Sequence of chain 1.C:
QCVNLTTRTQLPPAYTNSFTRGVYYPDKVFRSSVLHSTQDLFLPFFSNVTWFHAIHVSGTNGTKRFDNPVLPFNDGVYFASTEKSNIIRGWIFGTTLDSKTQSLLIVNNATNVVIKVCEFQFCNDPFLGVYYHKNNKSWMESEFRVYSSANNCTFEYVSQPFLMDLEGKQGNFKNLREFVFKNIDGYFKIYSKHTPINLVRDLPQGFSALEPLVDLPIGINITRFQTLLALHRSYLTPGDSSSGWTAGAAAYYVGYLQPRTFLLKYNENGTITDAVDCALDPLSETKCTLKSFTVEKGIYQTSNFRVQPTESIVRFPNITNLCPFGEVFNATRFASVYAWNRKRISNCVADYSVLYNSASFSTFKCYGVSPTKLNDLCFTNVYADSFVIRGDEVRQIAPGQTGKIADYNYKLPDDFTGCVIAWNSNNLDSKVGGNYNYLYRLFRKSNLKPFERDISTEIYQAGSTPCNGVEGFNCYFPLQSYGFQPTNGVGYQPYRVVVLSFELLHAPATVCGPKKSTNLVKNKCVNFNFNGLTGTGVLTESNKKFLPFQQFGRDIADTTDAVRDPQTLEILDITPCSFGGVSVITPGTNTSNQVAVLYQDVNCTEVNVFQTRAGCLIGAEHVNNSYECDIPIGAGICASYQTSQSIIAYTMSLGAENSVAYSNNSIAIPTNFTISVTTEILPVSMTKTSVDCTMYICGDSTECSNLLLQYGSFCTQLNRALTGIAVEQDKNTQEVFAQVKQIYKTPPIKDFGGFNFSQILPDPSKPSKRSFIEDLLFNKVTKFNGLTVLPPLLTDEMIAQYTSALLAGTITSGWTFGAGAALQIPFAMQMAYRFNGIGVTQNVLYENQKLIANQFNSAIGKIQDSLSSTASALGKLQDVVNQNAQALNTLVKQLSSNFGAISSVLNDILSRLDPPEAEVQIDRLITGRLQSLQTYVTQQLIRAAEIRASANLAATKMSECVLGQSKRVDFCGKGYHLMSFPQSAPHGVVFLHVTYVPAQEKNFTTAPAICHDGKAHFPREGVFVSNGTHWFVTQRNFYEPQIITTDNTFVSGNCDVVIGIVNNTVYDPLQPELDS

Binding-site contacts:
Ligand atom O7 contacts residue GLN804 of chain 1.C at 2.5 Å (h-bond).
Ligand atom O6 contacts residue ASN801 of chain 1.C at 4.1 Å.
Ligand atom O5 contacts residue ASN801 of chain 1.C at 2.4 Å (h-bond).
Ligand atom C7 contacts residue SER803 of chain 1.C at 4.0 Å.
Ligand atom C1 contacts residue SER803 of chain 1.C at 4.3 Å.
Ligand atom O7 contacts residue ASN801 of chain 1.C at 4.4 Å.
Ligand atom O7 contacts residue SER803 of chain 1.C at 3.3 Å (h-bond).
Ligand atom C7 contacts residue GLN804 of chain 1.C at 3.3 Å.
Ligand atom C2 contacts residue SER803 of chain 1.C at 3.7 Å.
Ligand atom C2 contacts residue ASN801 of chain 1.C at 2.5 Å.
Ligand atom C1 contacts residue ASN801 of chain 1.C at 1.4 Å.
Ligand atom N2 contacts residue SER803 of chain 1.C at 4.2 Å.
Ligand atom C5 contacts residue ASN801 of chain 1.C at 3.7 Å.
Ligand atom C3 contacts residue ASN801 of chain 1.C at 3.8 Å.
Ligand atom C8 contacts residue GLN804 of chain 1.C at 3.5 Å.
Ligand atom C4 contacts residue ASN801 of chain 1.C at 4.2 Å.
Ligand atom N2 contacts residue ASN801 of chain 1.C at 2.9 Å (h-bond).
Ligand atom C7 contacts residue ASN801 of chain 1.C at 3.9 Å.

This small molecule binds to this protein.
Small molecule (SMILES): CC(=O)N[C@@H]1[C@@H](O)[C@H](O)[C@@H](CO)O[C@H]1O